Binding-site contacts:
Ligand atom O3 contacts residue MET151 of chain 11.B at 4.2 Å.
Ligand atom C4 contacts residue MET151 of chain 11.B at 3.5 Å (hydrophobic).
Ligand atom C5 contacts residue ASN154 of chain 11.B at 3.7 Å.
Ligand atom O4 contacts residue MET151 of chain 11.B at 4.4 Å.
Ligand atom C8 contacts residue ASN154 of chain 11.B at 3.0 Å.
Ligand atom O7 contacts residue ASN154 of chain 11.B at 4.3 Å.
Ligand atom C3 contacts residue ASN154 of chain 11.B at 3.9 Å.
Ligand atom O5 contacts residue ASN154 of chain 11.B at 2.4 Å (h-bond).
Ligand atom C4 contacts residue ASN154 of chain 11.B at 4.2 Å.
Ligand atom N2 contacts residue ASN154 of chain 11.B at 2.9 Å.
Ligand atom C3 contacts residue MET151 of chain 11.B at 4.1 Å (hydrophobic).
Ligand atom C5 contacts residue MET151 of chain 11.B at 4.1 Å (hydrophobic).
Ligand atom C7 contacts residue ASN154 of chain 11.B at 3.4 Å.
Ligand atom C1 contacts residue ASN154 of chain 11.B at 1.4 Å.
Ligand atom C2 contacts residue ASN154 of chain 11.B at 2.5 Å.
Ligand atom C1 contacts residue MET151 of chain 11.B at 4.2 Å (hydrophobic).
Ligand atom C2 contacts residue MET151 of chain 11.B at 4.0 Å (hydrophobic).
Ligand atom O5 contacts residue MET151 of chain 11.B at 3.7 Å.

Sequence of chain 11.B:
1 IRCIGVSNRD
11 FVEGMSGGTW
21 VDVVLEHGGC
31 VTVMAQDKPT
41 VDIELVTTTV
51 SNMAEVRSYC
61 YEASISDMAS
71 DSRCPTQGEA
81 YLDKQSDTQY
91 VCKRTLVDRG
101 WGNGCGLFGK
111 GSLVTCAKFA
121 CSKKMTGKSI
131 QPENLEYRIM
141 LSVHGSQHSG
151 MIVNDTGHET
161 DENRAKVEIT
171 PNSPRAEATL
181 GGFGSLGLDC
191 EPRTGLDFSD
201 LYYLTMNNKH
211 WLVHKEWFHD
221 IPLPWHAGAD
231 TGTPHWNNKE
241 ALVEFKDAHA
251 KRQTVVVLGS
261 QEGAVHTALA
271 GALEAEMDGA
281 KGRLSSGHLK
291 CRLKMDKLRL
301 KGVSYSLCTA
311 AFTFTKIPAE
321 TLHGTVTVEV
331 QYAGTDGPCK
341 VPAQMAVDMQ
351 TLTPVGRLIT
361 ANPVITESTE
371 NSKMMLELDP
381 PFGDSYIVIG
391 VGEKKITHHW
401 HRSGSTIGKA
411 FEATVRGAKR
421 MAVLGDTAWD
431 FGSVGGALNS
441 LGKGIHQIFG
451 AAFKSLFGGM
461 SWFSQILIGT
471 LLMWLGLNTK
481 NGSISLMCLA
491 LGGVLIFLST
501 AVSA

This protein binds this small molecule.
Small molecule (SMILES): CC(=O)N[C@@H]1[C@@H](O)[C@H](O)[C@@H](CO)O[C@H]1O